Sequence of chain 37.A:
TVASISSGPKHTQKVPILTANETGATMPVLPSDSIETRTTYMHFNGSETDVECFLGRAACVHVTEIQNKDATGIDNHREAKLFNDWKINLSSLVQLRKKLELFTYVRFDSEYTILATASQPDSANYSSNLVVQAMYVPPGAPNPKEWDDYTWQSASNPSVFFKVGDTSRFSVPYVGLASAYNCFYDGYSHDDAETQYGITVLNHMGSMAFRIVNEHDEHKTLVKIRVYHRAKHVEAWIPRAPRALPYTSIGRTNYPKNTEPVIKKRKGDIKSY

Binding-site contacts:
Ligand atom C4 contacts residue LEU106 of chain 37.A at 3.9 Å (hydrophobic).
Ligand atom N3A contacts residue TYR152 of chain 37.A at 3.5 Å.
Ligand atom O1B contacts residue TYR128 of chain 37.A at 3.4 Å (h-bond).
Ligand atom N3A contacts residue PRO174 of chain 37.A at 3.7 Å.
Ligand atom C4A contacts residue PRO174 of chain 37.A at 3.1 Å (hydrophobic).
Ligand atom C5B contacts residue PHE186 of chain 37.A at 3.9 Å (hydrophobic).
Ligand atom C2B contacts residue VAL188 of chain 37.A at 3.5 Å (hydrophobic).
Ligand atom N2 contacts residue ASN219 of chain 37.A at 3.8 Å.
Ligand atom C2A contacts residue PHE186 of chain 37.A at 3.3 Å (hydrophobic).
Ligand atom C1B contacts residue TYR128 of chain 37.A at 3.6 Å (hydrophobic).
Ligand atom N3A contacts residue PHE186 of chain 37.A at 4.0 Å.
Ligand atom C3C contacts residue TYR128 of chain 37.A at 3.4 Å (hydrophobic).
Ligand atom C4C contacts residue VAL191 of chain 37.A at 3.0 Å (hydrophobic).
Ligand atom O1B contacts residue ILE104 of chain 37.A at 3.9 Å.
Ligand atom C1C contacts residue TYR128 of chain 37.A at 3.7 Å (hydrophobic).
Ligand atom C4C contacts residue VAL188 of chain 37.A at 3.7 Å (hydrophobic).
Ligand atom C1C contacts residue LEU106 of chain 37.A at 3.8 Å (hydrophobic).
Ligand atom C5C contacts residue VAL191 of chain 37.A at 3.8 Å (hydrophobic).
Ligand atom C4 contacts residue TYR197 of chain 37.A at 3.8 Å (hydrophobic).
Ligand atom C2A contacts residue TYR152 of chain 37.A at 3.6 Å (hydrophobic).
Ligand atom N2 contacts residue LEU106 of chain 37.A at 3.8 Å.
Ligand atom O1 contacts residue LEU106 of chain 37.A at 3.7 Å.
Ligand atom N3A contacts residue ALA24 of chain 37.C at 3.8 Å.
Ligand atom C1B contacts residue ILE104 of chain 37.A at 4.0 Å (hydrophobic).
Ligand atom C5A contacts residue PHE186 of chain 37.A at 3.5 Å (hydrophobic).
Ligand atom C4B contacts residue PHE186 of chain 37.A at 3.6 Å (hydrophobic).
Ligand atom C6B contacts residue ILE104 of chain 37.A at 3.6 Å (hydrophobic).
Ligand atom C3 contacts residue ASN219 of chain 37.A at 4.0 Å.
Ligand atom C5A contacts residue VAL176 of chain 37.A at 3.6 Å (hydrophobic).
Ligand atom C31 contacts residue ASN219 of chain 37.A at 3.3 Å.
Ligand atom C4B contacts residue TYR152 of chain 37.A at 3.8 Å (hydrophobic).
Ligand atom C6B contacts residue TYR128 of chain 37.A at 3.3 Å (hydrophobic).
Ligand atom O1A contacts residue PHE186 of chain 37.A at 3.0 Å.
Ligand atom C5B contacts residue MET224 of chain 37.A at 3.8 Å (hydrophobic).
Ligand atom O1 contacts residue MET221 of chain 37.A at 3.9 Å.
Ligand atom C1B contacts residue VAL188 of chain 37.A at 3.8 Å (hydrophobic).
Ligand atom C3B contacts residue TYR152 of chain 37.A at 3.7 Å (hydrophobic).
Ligand atom C2C contacts residue TYR197 of chain 37.A at 3.7 Å (hydrophobic).
Ligand atom C3B contacts residue VAL188 of chain 37.A at 3.8 Å (hydrophobic).
Ligand atom C5 contacts residue LEU106 of chain 37.A at 3.8 Å (hydrophobic).

This protein binds this small molecule.
Small molecule (SMILES): Cc1cc(CCCCCOc2ccc(C3=NCCO3)cc2)on1

Sequence of chain 37.C:
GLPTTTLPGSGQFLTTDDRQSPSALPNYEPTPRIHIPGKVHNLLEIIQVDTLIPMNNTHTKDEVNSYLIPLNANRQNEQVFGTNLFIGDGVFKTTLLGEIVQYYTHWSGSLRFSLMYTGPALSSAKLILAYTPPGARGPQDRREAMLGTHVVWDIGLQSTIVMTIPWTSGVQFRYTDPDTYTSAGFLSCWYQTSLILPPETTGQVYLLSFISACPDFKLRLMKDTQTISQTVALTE